Binding-site contacts:
Ligand atom C4 contacts residue ASN62 of chain 1.B at 4.5 Å.
Ligand atom C5 contacts residue ASN62 of chain 1.B at 3.6 Å.
Ligand atom C6 contacts residue ASN62 of chain 1.B at 3.4 Å.
Ligand atom O6 contacts residue PRO60 of chain 1.B at 3.5 Å (h-bond).
Ligand atom C3 contacts residue ASN62 of chain 1.B at 4.2 Å.
Ligand atom O3 contacts residue PRO60 of chain 1.B at 4.3 Å.
Ligand atom C6 contacts residue PRO59 of chain 1.B at 4.0 Å (hydrophobic).
Ligand atom C6 contacts residue PRO60 of chain 1.B at 4.2 Å (hydrophobic).
Ligand atom O6 contacts residue ASN62 of chain 1.B at 2.4 Å (h-bond).
Ligand atom C1 contacts residue ASN62 of chain 1.B at 3.3 Å.
Ligand atom O3 contacts residue ASN62 of chain 1.B at 3.7 Å.
Ligand atom O3 contacts residue ILE191 of chain 1.B at 3.8 Å.
Ligand atom O5 contacts residue ASN62 of chain 1.B at 2.5 Å (h-bond).
Ligand atom C2 contacts residue ASN62 of chain 1.B at 3.6 Å.
Ligand atom O7 contacts residue PRO59 of chain 1.B at 4.0 Å.

This small molecule binds to this protein.
Small molecule (SMILES): CC(=O)N[C@H]1CO[C@H](CO)[C@@H](O[C@@H]2O[C@H](CO)[C@@H](O)[C@H](O)[C@H]2NC=O)[C@@H]1O

Sequence of chain 1.B:
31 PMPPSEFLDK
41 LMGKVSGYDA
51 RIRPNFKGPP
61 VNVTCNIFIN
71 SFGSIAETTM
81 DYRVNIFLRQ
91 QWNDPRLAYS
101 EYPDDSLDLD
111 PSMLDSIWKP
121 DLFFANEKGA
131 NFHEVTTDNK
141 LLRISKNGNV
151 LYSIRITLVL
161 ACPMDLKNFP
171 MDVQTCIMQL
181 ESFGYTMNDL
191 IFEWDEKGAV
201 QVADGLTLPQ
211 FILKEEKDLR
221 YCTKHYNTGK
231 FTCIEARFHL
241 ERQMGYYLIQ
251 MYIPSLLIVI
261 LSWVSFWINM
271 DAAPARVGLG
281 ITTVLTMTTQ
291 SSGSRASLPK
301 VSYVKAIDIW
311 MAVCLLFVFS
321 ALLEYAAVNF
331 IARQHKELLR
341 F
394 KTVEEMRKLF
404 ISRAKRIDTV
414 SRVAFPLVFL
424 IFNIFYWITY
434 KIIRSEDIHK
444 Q